A protein and the small-molecule ligand that binds it are described below.
Small molecule (SMILES): O=c1[nH]c(=O)n([C@@H]2O[C@H](CO)[C@@H](O)[C@@](O)(CO)[C@H]2O)cc1F

Sequence of chain 2.A:
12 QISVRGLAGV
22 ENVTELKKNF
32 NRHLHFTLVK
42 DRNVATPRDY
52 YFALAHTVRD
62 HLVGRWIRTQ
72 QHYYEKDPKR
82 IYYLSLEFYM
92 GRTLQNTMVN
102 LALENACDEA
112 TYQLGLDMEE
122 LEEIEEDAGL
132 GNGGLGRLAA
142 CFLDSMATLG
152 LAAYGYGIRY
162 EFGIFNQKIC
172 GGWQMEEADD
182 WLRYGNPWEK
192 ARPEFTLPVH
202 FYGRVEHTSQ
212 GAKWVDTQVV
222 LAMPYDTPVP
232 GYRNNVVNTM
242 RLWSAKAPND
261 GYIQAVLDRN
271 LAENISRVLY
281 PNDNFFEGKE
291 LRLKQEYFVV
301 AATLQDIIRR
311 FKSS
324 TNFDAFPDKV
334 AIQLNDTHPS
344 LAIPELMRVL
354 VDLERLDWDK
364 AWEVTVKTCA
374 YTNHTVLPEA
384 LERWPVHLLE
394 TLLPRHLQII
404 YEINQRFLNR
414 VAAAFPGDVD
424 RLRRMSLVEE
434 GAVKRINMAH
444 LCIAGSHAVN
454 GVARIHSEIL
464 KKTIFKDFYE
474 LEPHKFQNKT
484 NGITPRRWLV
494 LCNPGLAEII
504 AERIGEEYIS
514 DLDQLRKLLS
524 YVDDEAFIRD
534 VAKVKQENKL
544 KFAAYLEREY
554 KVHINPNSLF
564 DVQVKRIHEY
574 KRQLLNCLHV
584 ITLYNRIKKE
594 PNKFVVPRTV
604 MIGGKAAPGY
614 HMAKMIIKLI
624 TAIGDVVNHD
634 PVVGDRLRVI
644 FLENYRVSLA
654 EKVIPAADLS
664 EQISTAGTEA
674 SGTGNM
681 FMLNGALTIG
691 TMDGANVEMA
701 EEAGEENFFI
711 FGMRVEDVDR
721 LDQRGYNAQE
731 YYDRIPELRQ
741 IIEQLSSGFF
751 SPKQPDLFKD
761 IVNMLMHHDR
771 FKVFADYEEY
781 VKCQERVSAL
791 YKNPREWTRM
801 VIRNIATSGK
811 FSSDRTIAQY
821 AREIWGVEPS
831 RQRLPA

Binding-site contacts:
Ligand atom O2 contacts residue ASN284 of chain 2.A at 3.6 Å.
Ligand atom O3 contacts residue GLU672 of chain 2.A at 2.7 Å (salt-bridge).
Ligand atom C5 contacts residue LEU136 of chain 2.A at 3.7 Å (hydrophobic).
Ligand atom N4 contacts residue ASP283 of chain 2.A at 3.5 Å (salt-bridge).
Ligand atom C3 contacts residue GLU672 of chain 2.A at 3.4 Å.
Ligand atom O5A contacts residue GLY135 of chain 2.A at 3.2 Å (h-bond).
Ligand atom C2A contacts residue ASN284 of chain 2.A at 3.5 Å.
Ligand atom C7' contacts residue GLU672 of chain 2.A at 3.2 Å.
Ligand atom O4 contacts residue ASN484 of chain 2.A at 3.7 Å.
Ligand atom C2 contacts residue GLU672 of chain 2.A at 3.7 Å.
Ligand atom N4 contacts residue ASN284 of chain 2.A at 3.7 Å.
Ligand atom O7' contacts residue GLY135 of chain 2.A at 3.5 Å.
Ligand atom O5A contacts residue ASP283 of chain 2.A at 3.4 Å (salt-bridge).
Ligand atom O7' contacts residue LLP680 of chain 2.A at 2.8 Å (h-bond).
Ligand atom O4 contacts residue GLY675 of chain 2.A at 2.6 Å (h-bond).
Ligand atom C5 contacts residue GLY135 of chain 2.A at 3.7 Å.
Ligand atom O4 contacts residue SER674 of chain 2.A at 3.5 Å.
Ligand atom C5A contacts residue ASP283 of chain 2.A at 3.8 Å.
Ligand atom O3 contacts residue GLY675 of chain 2.A at 3.1 Å (h-bond).
Ligand atom O3A contacts residue ASN284 of chain 2.A at 3.0 Å (h-bond).
Ligand atom O5 contacts residue LEU136 of chain 2.A at 3.5 Å (h-bond).
Ligand atom C7' contacts residue LLP680 of chain 2.A at 3.5 Å.
Ligand atom O5A contacts residue LEU136 of chain 2.A at 2.9 Å (h-bond).
Ligand atom O6 contacts residue ASN484 of chain 2.A at 2.7 Å (h-bond).
Ligand atom C5A contacts residue LEU136 of chain 2.A at 3.5 Å (hydrophobic).
Ligand atom O3 contacts residue SER674 of chain 2.A at 2.9 Å (h-bond).
Ligand atom O6 contacts residue HIS377 of chain 2.A at 2.7 Å (h-bond).
Ligand atom F1 contacts residue ASN284 of chain 2.A at 3.4 Å.
Ligand atom O2 contacts residue GLU672 of chain 2.A at 3.1 Å (salt-bridge).
Ligand atom O5 contacts residue HIS377 of chain 2.A at 3.6 Å (h-bond).
Ligand atom C6 contacts residue ASN484 of chain 2.A at 3.3 Å.
Ligand atom O2 contacts residue TYR573 of chain 2.A at 3.0 Å (h-bond).
Ligand atom C2 contacts residue HIS377 of chain 2.A at 3.7 Å.
Ligand atom F1 contacts residue THR378 of chain 2.A at 3.2 Å.
Ligand atom C3A contacts residue ASN284 of chain 2.A at 3.5 Å.
Ligand atom C6 contacts residue HIS377 of chain 2.A at 3.6 Å.
Ligand atom C1A contacts residue HIS377 of chain 2.A at 3.2 Å.
Ligand atom O3 contacts residue ALA673 of chain 2.A at 3.3 Å (h-bond).
Ligand atom O6 contacts residue VAL455 of chain 2.A at 3.8 Å.
Ligand atom C4 contacts residue GLY675 of chain 2.A at 3.6 Å.